Sequence of chain 1.A:
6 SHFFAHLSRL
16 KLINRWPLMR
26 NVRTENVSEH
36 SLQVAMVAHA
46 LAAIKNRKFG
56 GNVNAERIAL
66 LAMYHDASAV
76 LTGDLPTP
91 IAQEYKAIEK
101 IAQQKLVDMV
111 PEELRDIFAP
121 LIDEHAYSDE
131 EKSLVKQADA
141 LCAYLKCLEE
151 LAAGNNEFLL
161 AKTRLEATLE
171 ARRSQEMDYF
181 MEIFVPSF

Binding-site contacts:
Ligand atom C4 contacts residue TRP21 of chain 1.A at 3.4 Å (hydrophobic).
Ligand atom C8 contacts residue THR82 of chain 1.A at 3.5 Å.
Ligand atom C8 contacts residue TRP21 of chain 1.A at 3.7 Å (hydrophobic).
Ligand atom O3' contacts residue PRO22 of chain 1.A at 3.8 Å.
Ligand atom N1 contacts residue THR82 of chain 1.A at 3.7 Å.
Ligand atom C5' contacts residue THR82 of chain 1.A at 3.9 Å.
Ligand atom C5 contacts residue TRP21 of chain 1.A at 3.6 Å (hydrophobic).
Ligand atom N9 contacts residue THR82 of chain 1.A at 3.8 Å.
Ligand atom C3' contacts residue ASP79 of chain 1.A at 3.3 Å.
Ligand atom O3' contacts residue TRP21 of chain 1.A at 2.9 Å (h-bond).
Ligand atom P contacts residue ASP139 of chain 1.A at 3.4 Å.
Ligand atom N9 contacts residue TRP21 of chain 1.A at 3.5 Å.
Ligand atom O3' contacts residue ARG20 of chain 1.A at 3.6 Å.
Ligand atom O3P contacts residue ASP139 of chain 1.A at 3.2 Å (salt-bridge).
Ligand atom C3' contacts residue ARG20 of chain 1.A at 3.6 Å.
Ligand atom P contacts residue CO1 of chain 1.C at 3.7 Å.
Ligand atom C4' contacts residue PRO81 of chain 1.A at 3.9 Å (hydrophobic).
Ligand atom P contacts residue ARG20 of chain 1.A at 3.6 Å.
Ligand atom O1P contacts residue ASP71 of chain 1.A at 3.4 Å (salt-bridge).
Ligand atom O4' contacts residue PRO81 of chain 1.A at 3.5 Å.
Ligand atom C5 contacts residue THR82 of chain 1.A at 3.6 Å.
Ligand atom C4' contacts residue ASP79 of chain 1.A at 3.5 Å.
Ligand atom N7 contacts residue THR82 of chain 1.A at 3.7 Å.
Ligand atom C4 contacts residue THR82 of chain 1.A at 3.5 Å.
Ligand atom C6 contacts residue THR82 of chain 1.A at 3.7 Å.
Ligand atom N7 contacts residue TRP21 of chain 1.A at 3.8 Å.
Ligand atom O1P contacts residue ASP139 of chain 1.A at 3.1 Å (salt-bridge).
Ligand atom O5' contacts residue ARG20 of chain 1.A at 3.0 Å (salt-bridge).
Ligand atom N3 contacts residue TRP21 of chain 1.A at 3.8 Å.
Ligand atom O3P contacts residue ARG20 of chain 1.A at 3.9 Å.
Ligand atom O1P contacts residue HIS35 of chain 1.A at 3.2 Å (h-bond).
Ligand atom C2' contacts residue TRP21 of chain 1.A at 3.6 Å (hydrophobic).
Ligand atom C2 contacts residue THR82 of chain 1.A at 3.6 Å.
Ligand atom N3 contacts residue THR82 of chain 1.A at 3.5 Å (h-bond).
Ligand atom O2P contacts residue ASP139 of chain 1.A at 3.6 Å.
Ligand atom O4' contacts residue THR82 of chain 1.A at 3.0 Å (h-bond).
Ligand atom O1P contacts residue ARG20 of chain 1.A at 3.0 Å (salt-bridge).
Ligand atom O3' contacts residue ASP79 of chain 1.A at 2.4 Å (salt-bridge).
Ligand atom N6 contacts residue ALA161 of chain 1.A at 3.9 Å.
Ligand atom O1P contacts residue CO1 of chain 1.C at 2.3 Å.

The protein below binds the small molecule below.
Small molecule (SMILES): Nc1ncnc2c1ncn2[C@H]1C[C@H](O)[C@@H](COP(=O)(O)O)O1